Sequence of chain 16.A:
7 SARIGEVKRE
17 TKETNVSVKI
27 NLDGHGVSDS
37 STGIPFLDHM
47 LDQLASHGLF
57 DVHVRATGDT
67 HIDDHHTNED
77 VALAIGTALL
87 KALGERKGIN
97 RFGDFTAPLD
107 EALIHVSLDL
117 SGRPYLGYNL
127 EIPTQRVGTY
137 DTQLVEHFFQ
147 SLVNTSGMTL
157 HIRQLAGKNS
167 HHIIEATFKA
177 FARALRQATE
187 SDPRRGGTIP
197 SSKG

Sequence of chain 7.A:
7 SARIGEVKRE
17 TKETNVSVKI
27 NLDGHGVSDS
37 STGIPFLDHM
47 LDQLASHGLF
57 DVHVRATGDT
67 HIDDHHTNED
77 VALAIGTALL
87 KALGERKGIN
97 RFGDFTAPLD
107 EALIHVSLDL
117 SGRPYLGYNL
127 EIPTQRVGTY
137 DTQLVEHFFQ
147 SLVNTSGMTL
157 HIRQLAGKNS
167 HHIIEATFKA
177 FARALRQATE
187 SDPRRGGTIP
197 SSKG

Sequence of chain 9.A:
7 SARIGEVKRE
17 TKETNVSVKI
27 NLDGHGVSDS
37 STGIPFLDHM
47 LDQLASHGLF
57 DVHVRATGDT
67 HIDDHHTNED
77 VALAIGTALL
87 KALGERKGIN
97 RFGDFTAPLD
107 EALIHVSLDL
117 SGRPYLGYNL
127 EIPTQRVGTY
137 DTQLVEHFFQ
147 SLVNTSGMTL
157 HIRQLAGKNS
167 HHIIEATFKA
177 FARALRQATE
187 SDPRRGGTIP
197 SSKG

The small molecule below binds the protein below.
Small molecule (SMILES): O=P(O)(O)C[C@H](O)Cn1cncn1

Binding-site contacts:
Ligand atom N1 contacts residue HIS167 of chain 9.A at 3.3 Å (h-bond).
Ligand atom O12 contacts residue 5DL1 of chain 7.D at 0.1 Å (h-bond).
Ligand atom C3 contacts residue EDO1 of chain 16.J at 2.9 Å.
Ligand atom P9 contacts residue 5DL1 of chain 7.D at 0.2 Å.
Ligand atom O13 contacts residue GLU19 of chain 16.A at 3.2 Å (salt-bridge).
Ligand atom O10 contacts residue 5DL1 of chain 7.D at 0.5 Å (h-bond).
Ligand atom N2 contacts residue 5DL1 of chain 7.D at 0.8 Å (h-bond).
Ligand atom C3 contacts residue 5DL1 of chain 7.D at 0.6 Å.
Ligand atom C8 contacts residue 5DL1 of chain 7.D at 0.3 Å.
Ligand atom N4 contacts residue HIS71 of chain 16.A at 3.1 Å (h-bond).
Ligand atom C6 contacts residue EDO1 of chain 16.J at 2.7 Å.
Ligand atom O12 contacts residue ARG119 of chain 7.A at 2.9 Å (salt-bridge).
Ligand atom C3 contacts residue MN1 of chain 7.C at 3.2 Å.
Ligand atom N1 contacts residue 5DL1 of chain 7.D at 0.4 Å (h-bond).
Ligand atom O11 contacts residue SER197 of chain 7.A at 2.7 Å (h-bond).
Ligand atom O13 contacts residue 5DL1 of chain 7.D at 0.7 Å (h-bond).
Ligand atom C5 contacts residue HIS167 of chain 9.A at 3.3 Å.
Ligand atom N4 contacts residue GLU75 of chain 16.A at 3.2 Å (salt-bridge).
Ligand atom C7 contacts residue MN1 of chain 7.B at 3.3 Å.
Ligand atom C7 contacts residue GLU171 of chain 9.A at 3.0 Å.
Ligand atom O13 contacts residue HIS45 of chain 9.A at 3.2 Å (h-bond).
Ligand atom N2 contacts residue EDO1 of chain 16.J at 2.9 Å.
Ligand atom O13 contacts residue MN1 of chain 7.B at 2.2 Å.
Ligand atom O10 contacts residue ARG119 of chain 7.A at 3.1 Å (salt-bridge).
Ligand atom C5 contacts residue HIS71 of chain 16.A at 3.3 Å.
Ligand atom O10 contacts residue LYS175 of chain 9.A at 2.6 Å (salt-bridge).
Ligand atom C5 contacts residue 5DL1 of chain 7.D at 0.3 Å.
Ligand atom N1 contacts residue HIS72 of chain 16.A at 3.1 Å (h-bond).
Ligand atom O12 contacts residue LYS199 of chain 7.A at 2.7 Å (salt-bridge).
Ligand atom C7 contacts residue 5DL1 of chain 7.D at 0.5 Å.
Ligand atom O11 contacts residue 5DL1 of chain 7.D at 0.3 Å (h-bond).
Ligand atom O10 contacts residue ARG97 of chain 7.A at 3.2 Å (salt-bridge).
Ligand atom O11 contacts residue ARG97 of chain 7.A at 2.9 Å (salt-bridge).
Ligand atom C6 contacts residue 5DL1 of chain 7.D at 1.1 Å.
Ligand atom N1 contacts residue MN1 of chain 7.B at 2.2 Å.
Ligand atom O13 contacts residue GLU171 of chain 9.A at 2.7 Å (salt-bridge).
Ligand atom C5 contacts residue MN1 of chain 7.B at 3.2 Å.
Ligand atom N4 contacts residue 5DL1 of chain 7.D at 0.1 Å (h-bond).
Ligand atom N4 contacts residue MN1 of chain 7.C at 2.3 Å.
Ligand atom N1 contacts residue GLU171 of chain 9.A at 3.3 Å (salt-bridge).